Binding-site contacts:
Ligand atom C1 contacts residue ASN218 of chain 1.G at 1.4 Å.
Ligand atom C2 contacts residue ASN218 of chain 1.G at 2.5 Å.
Ligand atom O5 contacts residue THR93 of chain 1.G at 4.0 Å.
Ligand atom O5 contacts residue ASN218 of chain 1.G at 2.4 Å (h-bond).
Ligand atom C7 contacts residue ASN218 of chain 1.G at 3.8 Å.
Ligand atom N2 contacts residue ASN218 of chain 1.G at 2.9 Å (h-bond).
Ligand atom C4 contacts residue ASN218 of chain 1.G at 4.2 Å.
Ligand atom C5 contacts residue ASN218 of chain 1.G at 3.7 Å.
Ligand atom C3 contacts residue ASN218 of chain 1.G at 3.8 Å.
Ligand atom C1 contacts residue THR93 of chain 1.G at 4.4 Å.
Ligand atom C6 contacts residue THR220 of chain 1.G at 4.4 Å.
Ligand atom O7 contacts residue ASN218 of chain 1.G at 4.2 Å.

Sequence of chain 1.G:
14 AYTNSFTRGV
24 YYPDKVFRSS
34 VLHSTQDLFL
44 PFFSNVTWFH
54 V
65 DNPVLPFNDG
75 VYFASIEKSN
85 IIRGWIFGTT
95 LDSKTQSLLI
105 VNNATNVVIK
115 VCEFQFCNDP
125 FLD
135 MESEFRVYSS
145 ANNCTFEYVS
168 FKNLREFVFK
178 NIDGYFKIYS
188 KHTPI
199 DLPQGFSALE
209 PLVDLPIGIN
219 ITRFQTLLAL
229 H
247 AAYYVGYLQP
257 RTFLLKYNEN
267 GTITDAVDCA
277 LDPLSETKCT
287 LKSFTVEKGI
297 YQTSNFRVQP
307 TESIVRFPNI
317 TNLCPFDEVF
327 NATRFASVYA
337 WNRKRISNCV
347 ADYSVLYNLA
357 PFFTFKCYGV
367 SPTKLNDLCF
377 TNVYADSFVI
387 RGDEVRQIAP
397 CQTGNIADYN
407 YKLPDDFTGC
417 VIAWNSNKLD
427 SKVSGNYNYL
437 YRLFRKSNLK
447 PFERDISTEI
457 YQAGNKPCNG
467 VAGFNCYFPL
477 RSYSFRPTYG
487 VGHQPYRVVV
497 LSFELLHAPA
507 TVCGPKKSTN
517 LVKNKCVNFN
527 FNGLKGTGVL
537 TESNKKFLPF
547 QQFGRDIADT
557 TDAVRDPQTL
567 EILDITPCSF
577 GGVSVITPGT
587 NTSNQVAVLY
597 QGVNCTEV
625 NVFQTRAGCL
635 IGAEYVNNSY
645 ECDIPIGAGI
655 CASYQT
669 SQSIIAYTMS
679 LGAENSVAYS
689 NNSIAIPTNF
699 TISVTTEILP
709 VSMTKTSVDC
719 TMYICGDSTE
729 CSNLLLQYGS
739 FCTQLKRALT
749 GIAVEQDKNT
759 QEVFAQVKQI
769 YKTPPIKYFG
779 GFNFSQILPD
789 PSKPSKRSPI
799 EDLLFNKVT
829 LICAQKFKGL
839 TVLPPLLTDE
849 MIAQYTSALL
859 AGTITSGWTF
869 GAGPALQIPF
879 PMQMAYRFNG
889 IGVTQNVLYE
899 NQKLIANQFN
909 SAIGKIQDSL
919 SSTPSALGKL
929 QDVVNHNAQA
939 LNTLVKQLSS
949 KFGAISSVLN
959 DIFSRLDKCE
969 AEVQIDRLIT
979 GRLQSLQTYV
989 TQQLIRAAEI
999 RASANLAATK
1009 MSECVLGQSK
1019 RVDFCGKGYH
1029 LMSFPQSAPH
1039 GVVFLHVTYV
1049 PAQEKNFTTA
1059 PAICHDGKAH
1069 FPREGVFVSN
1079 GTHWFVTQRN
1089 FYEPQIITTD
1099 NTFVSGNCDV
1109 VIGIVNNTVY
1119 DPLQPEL

A protein and the small-molecule ligand that binds it are described below.
Small molecule (SMILES): CC(=O)N[C@@H]1[C@@H](O)[C@H](O)[C@@H](CO)O[C@H]1O